Sequence of chain 2.A:
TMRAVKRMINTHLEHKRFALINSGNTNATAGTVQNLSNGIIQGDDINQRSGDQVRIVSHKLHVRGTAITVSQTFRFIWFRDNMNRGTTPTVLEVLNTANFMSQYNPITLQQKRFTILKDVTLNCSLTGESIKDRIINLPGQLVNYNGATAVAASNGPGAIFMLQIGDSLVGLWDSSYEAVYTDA

This protein binds this small molecule.
Small molecule (SMILES): O=c1ccn([C@@H]2O[C@H](CO[P](=O)(O)O[C@H]3[C@@H](O)[C@H](n4ccc(=O)[nH]c4=O)O[C@@H]3CO[P](=O)(O)O[C@H]3[C@@H](O)[C@H](n4ccc(=O)[nH]c4=O)O[C@@H]3CO[P](=O)(O)O[C@H]3[C@@H](O)[C@H](n4ccc(=O)[nH]c4=O)O[C@@H]3COP(=O)=O)[C@@H](O)[C@H]2O)c(=O)[nH]1

Binding-site contacts:
Ligand atom OP1 contacts residue ARG19 of chain 2.A at 4.1 Å.
Ligand atom C5' contacts residue ARG19 of chain 2.A at 3.2 Å.
Ligand atom C3' contacts residue ARG19 of chain 2.A at 3.4 Å.
Ligand atom O4' contacts residue ARG19 of chain 2.A at 3.9 Å.
Ligand atom OP2 contacts residue ARG15 of chain 2.A at 2.5 Å.
Ligand atom C6 contacts residue ARG19 of chain 2.A at 2.7 Å.
Ligand atom N3 contacts residue A2 of chain 2.B at 3.7 Å.
Ligand atom N1 contacts residue ARG19 of chain 2.A at 3.9 Å.
Ligand atom O2 contacts residue A1 of chain 2.B at 2.7 Å (h-bond).
Ligand atom C2 contacts residue A2 of chain 2.B at 3.9 Å.
Ligand atom N3 contacts residue A3 of chain 2.B at 2.8 Å (h-bond).
Ligand atom C4 contacts residue ARG19 of chain 2.A at 3.9 Å.
Ligand atom O3' contacts residue ARG19 of chain 2.A at 3.6 Å (salt-bridge).
Ligand atom N1 contacts residue A3 of chain 2.B at 4.3 Å.
Ligand atom O4 contacts residue A1 of chain 2.B at 3.0 Å (h-bond).
Ligand atom OP1 contacts residue ARG15 of chain 2.A at 2.5 Å.
Ligand atom O3' contacts residue ARG15 of chain 2.A at 3.1 Å (salt-bridge).
Ligand atom P contacts residue ARG19 of chain 2.A at 2.8 Å.
Ligand atom OP2 contacts residue ALA16 of chain 2.A at 4.1 Å.
Ligand atom C4' contacts residue ARG15 of chain 2.A at 3.3 Å.
Ligand atom O5' contacts residue ARG15 of chain 2.A at 3.6 Å.
Ligand atom OP2 contacts residue ARG19 of chain 2.A at 2.1 Å (salt-bridge).
Ligand atom C1' contacts residue ARG19 of chain 2.A at 4.3 Å.
Ligand atom O2 contacts residue A3 of chain 2.B at 3.2 Å.
Ligand atom P contacts residue ARG15 of chain 2.A at 3.1 Å.
Ligand atom C2 contacts residue A3 of chain 2.B at 3.5 Å.
Ligand atom C4' contacts residue ARG19 of chain 2.A at 3.7 Å.
Ligand atom C4 contacts residue A3 of chain 2.B at 3.6 Å.
Ligand atom C5 contacts residue ARG19 of chain 2.A at 2.9 Å.
Ligand atom O2 contacts residue A2 of chain 2.B at 3.7 Å.
Ligand atom OP1 contacts residue MET14 of chain 2.A at 3.8 Å.
Ligand atom O5' contacts residue ARG19 of chain 2.A at 2.1 Å (salt-bridge).
Ligand atom N3 contacts residue A1 of chain 2.B at 2.7 Å (h-bond).
Ligand atom C4 contacts residue A1 of chain 2.B at 3.4 Å.
Ligand atom OP1 contacts residue LYS18 of chain 2.A at 3.7 Å.
Ligand atom O4 contacts residue A3 of chain 2.B at 2.8 Å (h-bond).
Ligand atom C5' contacts residue ARG15 of chain 2.A at 2.5 Å.
Ligand atom C3' contacts residue ARG15 of chain 2.A at 3.8 Å.
Ligand atom C2' contacts residue ARG19 of chain 2.A at 3.6 Å.
Ligand atom C2 contacts residue A1 of chain 2.B at 3.1 Å.